Sequence of chain 1.B:
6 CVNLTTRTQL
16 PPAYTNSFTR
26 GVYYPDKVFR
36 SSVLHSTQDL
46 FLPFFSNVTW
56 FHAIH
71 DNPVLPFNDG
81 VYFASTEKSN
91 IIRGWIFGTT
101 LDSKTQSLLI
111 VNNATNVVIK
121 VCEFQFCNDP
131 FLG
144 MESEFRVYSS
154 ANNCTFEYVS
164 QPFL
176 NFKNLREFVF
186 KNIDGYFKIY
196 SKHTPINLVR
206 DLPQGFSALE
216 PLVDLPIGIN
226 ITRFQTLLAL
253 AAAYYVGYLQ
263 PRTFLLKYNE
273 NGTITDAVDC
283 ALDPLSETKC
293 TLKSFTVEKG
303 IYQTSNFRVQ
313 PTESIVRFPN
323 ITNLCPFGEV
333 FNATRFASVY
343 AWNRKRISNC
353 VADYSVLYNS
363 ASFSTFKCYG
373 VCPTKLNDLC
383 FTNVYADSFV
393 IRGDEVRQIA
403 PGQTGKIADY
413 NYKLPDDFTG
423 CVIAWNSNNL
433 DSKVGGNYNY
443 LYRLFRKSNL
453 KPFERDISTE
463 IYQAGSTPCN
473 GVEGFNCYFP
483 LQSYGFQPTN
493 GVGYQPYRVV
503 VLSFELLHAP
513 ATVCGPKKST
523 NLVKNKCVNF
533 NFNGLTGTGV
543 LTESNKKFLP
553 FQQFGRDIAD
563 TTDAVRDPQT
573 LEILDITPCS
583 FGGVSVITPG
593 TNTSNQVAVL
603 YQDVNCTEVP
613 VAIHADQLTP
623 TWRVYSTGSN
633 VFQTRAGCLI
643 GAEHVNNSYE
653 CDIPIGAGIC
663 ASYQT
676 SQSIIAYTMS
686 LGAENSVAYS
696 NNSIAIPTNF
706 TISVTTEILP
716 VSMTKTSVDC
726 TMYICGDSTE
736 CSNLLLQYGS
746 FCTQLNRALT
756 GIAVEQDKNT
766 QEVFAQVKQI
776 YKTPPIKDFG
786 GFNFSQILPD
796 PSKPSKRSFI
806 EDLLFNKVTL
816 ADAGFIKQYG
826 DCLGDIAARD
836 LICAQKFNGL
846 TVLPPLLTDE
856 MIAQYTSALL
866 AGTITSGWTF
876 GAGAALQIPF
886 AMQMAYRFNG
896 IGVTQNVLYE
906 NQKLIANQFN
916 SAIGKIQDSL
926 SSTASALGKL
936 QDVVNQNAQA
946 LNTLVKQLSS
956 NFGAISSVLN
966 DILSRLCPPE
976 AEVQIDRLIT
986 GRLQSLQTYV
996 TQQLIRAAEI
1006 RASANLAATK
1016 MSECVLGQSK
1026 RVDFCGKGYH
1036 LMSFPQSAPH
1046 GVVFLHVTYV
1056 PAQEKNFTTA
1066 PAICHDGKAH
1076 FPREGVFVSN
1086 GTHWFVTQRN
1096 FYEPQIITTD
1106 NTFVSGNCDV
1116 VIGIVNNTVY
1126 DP

Binding-site contacts:
Ligand atom O5 contacts residue ASN594 of chain 1.B at 2.4 Å (h-bond).
Ligand atom O6 contacts residue ASN594 of chain 1.B at 3.7 Å.
Ligand atom O7 contacts residue ASN594 of chain 1.B at 3.5 Å (h-bond).
Ligand atom C6 contacts residue ASN594 of chain 1.B at 4.5 Å.
Ligand atom C4 contacts residue ASN594 of chain 1.B at 4.2 Å.
Ligand atom C2 contacts residue ASN594 of chain 1.B at 2.4 Å.
Ligand atom N2 contacts residue ASN594 of chain 1.B at 2.8 Å (h-bond).
Ligand atom C7 contacts residue ASN594 of chain 1.B at 3.3 Å.
Ligand atom C1 contacts residue ASN594 of chain 1.B at 1.4 Å.
Ligand atom C5 contacts residue ASN594 of chain 1.B at 3.7 Å.
Ligand atom C3 contacts residue ASN594 of chain 1.B at 3.8 Å.
Ligand atom C8 contacts residue ASN594 of chain 1.B at 4.3 Å.

A small-molecule ligand and the protein it binds are described below.
Small molecule (SMILES): CC(=O)N[C@@H]1[C@@H](O)[C@H](O)[C@@H](CO)O[C@H]1O